This small molecule binds to this protein.
Small molecule (SMILES): OC1C(O)C(O)C(O)C(O)C1O

Sequence of chain 1.G:
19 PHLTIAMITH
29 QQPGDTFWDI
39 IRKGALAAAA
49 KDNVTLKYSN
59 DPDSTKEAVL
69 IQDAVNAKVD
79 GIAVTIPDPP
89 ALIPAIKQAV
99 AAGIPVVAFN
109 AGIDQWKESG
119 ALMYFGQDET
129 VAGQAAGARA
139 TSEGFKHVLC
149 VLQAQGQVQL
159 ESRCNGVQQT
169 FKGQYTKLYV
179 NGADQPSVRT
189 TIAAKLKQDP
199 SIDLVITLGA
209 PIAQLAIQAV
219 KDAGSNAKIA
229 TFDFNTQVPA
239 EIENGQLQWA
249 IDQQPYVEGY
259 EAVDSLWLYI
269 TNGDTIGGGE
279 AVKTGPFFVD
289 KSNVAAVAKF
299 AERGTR

Binding-site contacts:
Ligand atom C1 contacts residue PHE35 of chain 1.G at 4.1 Å (hydrophobic).
Ligand atom O5 contacts residue GLN157 of chain 1.G at 3.0 Å (h-bond).
Ligand atom C6 contacts residue ARG161 of chain 1.G at 3.9 Å.
Ligand atom O6 contacts residue GLN251 of chain 1.G at 2.9 Å (h-bond).
Ligand atom O5 contacts residue ASN108 of chain 1.G at 2.7 Å (h-bond).
Ligand atom C1 contacts residue LEU206 of chain 1.G at 4.0 Å (hydrophobic).
Ligand atom O6 contacts residue ARG161 of chain 1.G at 3.4 Å (salt-bridge).
Ligand atom O2 contacts residue GLN151 of chain 1.G at 2.9 Å (h-bond).
Ligand atom C5 contacts residue ASN108 of chain 1.G at 3.5 Å.
Ligand atom O6 contacts residue ASN108 of chain 1.G at 3.0 Å (h-bond).
Ligand atom C4 contacts residue HIS28 of chain 1.G at 4.0 Å.
Ligand atom C1 contacts residue ASP231 of chain 1.G at 3.3 Å.
Ligand atom C6 contacts residue GLN251 of chain 1.G at 3.9 Å.
Ligand atom O1 contacts residue ARG161 of chain 1.G at 2.9 Å (salt-bridge).
Ligand atom O6 contacts residue PHE35 of chain 1.G at 3.9 Å.
Ligand atom C3 contacts residue ASP33 of chain 1.G at 3.5 Å.
Ligand atom C2 contacts residue LEU206 of chain 1.G at 3.5 Å (hydrophobic).
Ligand atom O5 contacts residue HIS28 of chain 1.G at 2.9 Å (h-bond).
Ligand atom O4 contacts residue HIS28 of chain 1.G at 3.3 Å (h-bond).
Ligand atom C2 contacts residue GLN151 of chain 1.G at 3.8 Å.
Ligand atom O3 contacts residue GLN151 of chain 1.G at 2.9 Å (h-bond).
Ligand atom C6 contacts residue ASN108 of chain 1.G at 4.1 Å.
Ligand atom O3 contacts residue ASP33 of chain 1.G at 2.6 Å (salt-bridge).
Ligand atom C1 contacts residue GLN251 of chain 1.G at 3.7 Å.
Ligand atom C5 contacts residue TRP36 of chain 1.G at 3.9 Å (hydrophobic).
Ligand atom O4 contacts residue ASP33 of chain 1.G at 3.8 Å.
Ligand atom C1 contacts residue ARG161 of chain 1.G at 3.9 Å.
Ligand atom C3 contacts residue GLN151 of chain 1.G at 3.8 Å.
Ligand atom O1 contacts residue LEU206 of chain 1.G at 3.4 Å (h-bond).
Ligand atom O1 contacts residue GLN251 of chain 1.G at 3.0 Å (h-bond).
Ligand atom O2 contacts residue ARG161 of chain 1.G at 3.7 Å.
Ligand atom O4 contacts residue TRP36 of chain 1.G at 3.1 Å (h-bond).
Ligand atom C2 contacts residue ASP231 of chain 1.G at 3.5 Å.
Ligand atom O2 contacts residue LEU206 of chain 1.G at 2.7 Å (h-bond).
Ligand atom O1 contacts residue ASP231 of chain 1.G at 2.6 Å (salt-bridge).
Ligand atom C5 contacts residue PHE35 of chain 1.G at 4.0 Å (hydrophobic).
Ligand atom O2 contacts residue LEU158 of chain 1.G at 3.6 Å.
Ligand atom C5 contacts residue GLN157 of chain 1.G at 4.1 Å.
Ligand atom C5 contacts residue HIS28 of chain 1.G at 3.9 Å.
Ligand atom O5 contacts residue TRP36 of chain 1.G at 3.8 Å.